Binding-site contacts:
Ligand atom C10 contacts residue LEU58 of chain 1.E at 3.8 Å (hydrophobic).
Ligand atom C23 contacts residue ILE59 of chain 1.E at 4.0 Å (hydrophobic).
Ligand atom C30 contacts residue LEU56 of chain 1.E at 3.1 Å (hydrophobic).
Ligand atom C15 contacts residue ASP54 of chain 1.E at 3.9 Å.
Ligand atom C15 contacts residue LEU58 of chain 1.E at 3.0 Å (hydrophobic).
Ligand atom C12 contacts residue PHE229 of chain 1.E at 4.1 Å (hydrophobic).
Ligand atom C3M contacts residue GLU207 of chain 1.E at 3.6 Å.
Ligand atom C10 contacts residue PHE225 of chain 1.E at 3.9 Å (hydrophobic).
Ligand atom C4M contacts residue ARG28 of chain 1.E at 3.9 Å.
Ligand atom C11 contacts residue PHE229 of chain 1.E at 3.8 Å (hydrophobic).
Ligand atom C10 contacts residue ASP54 of chain 1.E at 3.8 Å.
Ligand atom O5 contacts residue ILE114 of chain 1.W at 3.1 Å.
Ligand atom C13 contacts residue VAL24 of chain 1.E at 3.6 Å (hydrophobic).
Ligand atom C15 contacts residue GLY55 of chain 1.E at 3.8 Å.
Ligand atom C19 contacts residue ALA21 of chain 1.E at 3.4 Å (hydrophobic).
Ligand atom C2 contacts residue TYR233 of chain 1.E at 4.1 Å (hydrophobic).
Ligand atom C17 contacts residue LEU230 of chain 1.E at 3.5 Å (hydrophobic).
Ligand atom C1M contacts residue PHE229 of chain 1.E at 3.2 Å (hydrophobic).
Ligand atom C16 contacts residue PRO51 of chain 1.E at 4.0 Å (hydrophobic).
Ligand atom C3M contacts residue ARG284 of chain 1.E at 4.1 Å.
Ligand atom O5 contacts residue ARG28 of chain 1.E at 3.9 Å.
Ligand atom C14 contacts residue LEU230 of chain 1.E at 3.9 Å (hydrophobic).
Ligand atom C9 contacts residue PHE225 of chain 1.E at 3.9 Å (hydrophobic).
Ligand atom C16 contacts residue LEU230 of chain 1.E at 4.1 Å (hydrophobic).
Ligand atom C11 contacts residue PHE225 of chain 1.E at 3.9 Å (hydrophobic).
Ligand atom O3 contacts residue ARG284 of chain 1.E at 3.8 Å.
Ligand atom C12 contacts residue LEU230 of chain 1.E at 4.0 Å (hydrophobic).
Ligand atom C20 contacts residue LEU17 of chain 1.E at 4.0 Å (hydrophobic).
Ligand atom C10 contacts residue TRP85 of chain 1.W at 2.8 Å (hydrophobic).
Ligand atom C20 contacts residue LEU230 of chain 1.E at 4.1 Å (hydrophobic).
Ligand atom C13 contacts residue LEU230 of chain 1.E at 3.6 Å (hydrophobic).
Ligand atom O2 contacts residue LEU212 of chain 1.E at 3.8 Å.
Ligand atom C25 contacts residue LEU52 of chain 1.E at 3.5 Å (hydrophobic).
Ligand atom C17 contacts residue ALA21 of chain 1.E at 3.8 Å (hydrophobic).
Ligand atom C18 contacts residue PRO51 of chain 1.E at 4.0 Å (hydrophobic).
Ligand atom C18 contacts residue ALA21 of chain 1.E at 3.2 Å (hydrophobic).
Ligand atom C20 contacts residue ALA21 of chain 1.E at 3.6 Å (hydrophobic).
Ligand atom C1 contacts residue TYR233 of chain 1.E at 4.0 Å (hydrophobic).
Ligand atom C1M contacts residue PHE225 of chain 1.E at 4.0 Å (hydrophobic).
Ligand atom C9 contacts residue TRP85 of chain 1.W at 3.8 Å (hydrophobic).

Sequence of chain 1.W:
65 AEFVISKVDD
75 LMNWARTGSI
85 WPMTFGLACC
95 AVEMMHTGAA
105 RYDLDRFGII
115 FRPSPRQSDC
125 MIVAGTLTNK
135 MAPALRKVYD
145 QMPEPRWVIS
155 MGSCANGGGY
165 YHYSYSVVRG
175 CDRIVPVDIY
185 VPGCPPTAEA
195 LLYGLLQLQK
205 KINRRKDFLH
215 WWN

Sequence of chain 1.E:
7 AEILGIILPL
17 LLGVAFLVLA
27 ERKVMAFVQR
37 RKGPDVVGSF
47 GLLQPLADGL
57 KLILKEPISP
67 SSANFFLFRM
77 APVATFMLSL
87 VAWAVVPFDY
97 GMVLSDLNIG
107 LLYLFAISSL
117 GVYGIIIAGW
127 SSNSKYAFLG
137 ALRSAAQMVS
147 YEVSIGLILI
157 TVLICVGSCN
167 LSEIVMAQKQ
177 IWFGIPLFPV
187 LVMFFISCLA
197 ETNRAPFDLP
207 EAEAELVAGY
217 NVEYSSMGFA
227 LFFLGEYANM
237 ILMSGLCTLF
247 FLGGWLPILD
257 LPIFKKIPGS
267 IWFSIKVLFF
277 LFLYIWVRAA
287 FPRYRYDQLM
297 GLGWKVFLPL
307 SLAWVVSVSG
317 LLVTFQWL

A protein and the small-molecule ligand that binds it are described below.
Small molecule (SMILES): COC1=C(OC)C(=O)C(C/C=C(\C)CC/C=C(\C)CC/C=C(\C)CC/C=C(\C)CC/C=C(\C)CC/C=C(\C)CC/C=C(\C)CC/C=C(\C)CC/C=C(\C)CCC=C(C)C)=C(C)C1=O